Binding-site contacts:
Ligand atom OP3 contacts residue PHE204 of chain 1.B at 3.6 Å.
Ligand atom CP4 contacts residue CYS38 of chain 1.B at 4.0 Å (hydrophobic).
Ligand atom OP3 contacts residue ILE207 of chain 1.B at 3.1 Å.
Ligand atom O3 contacts residue LEU78 of chain 1.B at 3.4 Å (h-bond).
Ligand atom CP9 contacts residue PHE204 of chain 1.B at 3.5 Å (hydrophobic).
Ligand atom C5 contacts residue LEU37 of chain 1.B at 3.9 Å (hydrophobic).
Ligand atom CP8 contacts residue ALA41 of chain 1.B at 3.7 Å (hydrophobic).
Ligand atom CP1 contacts residue PHE204 of chain 1.B at 3.9 Å (hydrophobic).
Ligand atom O3 contacts residue VAL82 of chain 1.B at 3.2 Å.
Ligand atom CP1 contacts residue ALA200 of chain 1.B at 3.9 Å (hydrophobic).
Ligand atom CP2 contacts residue HIS203 of chain 1.B at 3.5 Å.
Ligand atom C3 contacts residue GLU44 of chain 1.B at 3.4 Å.
Ligand atom C5 contacts residue TYR95 of chain 1.B at 3.7 Å (hydrophobic).
Ligand atom C2 contacts residue VAL82 of chain 1.B at 3.4 Å (hydrophobic).
Ligand atom CP3 contacts residue PHE204 of chain 1.B at 3.6 Å (hydrophobic).
Ligand atom C4 contacts residue GLU44 of chain 1.B at 3.1 Å.
Ligand atom OP3 contacts residue LEU34 of chain 1.B at 3.8 Å.
Ligand atom O3 contacts residue ARG85 of chain 1.B at 3.5 Å (salt-bridge).
Ligand atom OP3 contacts residue HIS203 of chain 1.B at 2.7 Å (h-bond).
Ligand atom C9 contacts residue TYR95 of chain 1.B at 3.1 Å (hydrophobic).
Ligand atom C4 contacts residue LEU40 of chain 1.B at 4.0 Å (hydrophobic).
Ligand atom CP5 contacts residue CYS38 of chain 1.B at 4.0 Å (hydrophobic).
Ligand atom O3 contacts residue GLU44 of chain 1.B at 2.9 Å (salt-bridge).
Ligand atom C4 contacts residue TYR95 of chain 1.B at 3.7 Å (hydrophobic).
Ligand atom C6 contacts residue TYR95 of chain 1.B at 3.8 Å (hydrophobic).
Ligand atom C2 contacts residue LEU78 of chain 1.B at 3.5 Å (hydrophobic).
Ligand atom C3 contacts residue LEU78 of chain 1.B at 4.0 Å (hydrophobic).
Ligand atom C3 contacts residue VAL82 of chain 1.B at 3.5 Å (hydrophobic).
Ligand atom CP2 contacts residue PHE204 of chain 1.B at 3.4 Å (hydrophobic).
Ligand atom C1 contacts residue TYR95 of chain 1.B at 3.9 Å (hydrophobic).
Ligand atom CP3 contacts residue HIS203 of chain 1.B at 3.4 Å.
Ligand atom CP5 contacts residue LEU37 of chain 1.B at 4.1 Å (hydrophobic).
Ligand atom CP4 contacts residue LEU34 of chain 1.B at 3.8 Å (hydrophobic).
Ligand atom C9 contacts residue LEU114 of chain 1.B at 4.0 Å (hydrophobic).
Ligand atom CP9 contacts residue ALA41 of chain 1.B at 3.9 Å (hydrophobic).
Ligand atom CP2 contacts residue ALA200 of chain 1.B at 3.7 Å (hydrophobic).
Ligand atom CP8 contacts residue MET75 of chain 1.B at 3.9 Å (hydrophobic).
Ligand atom C3 contacts residue TYR95 of chain 1.B at 3.9 Å (hydrophobic).
Ligand atom C8 contacts residue TYR95 of chain 1.B at 3.6 Å (hydrophobic).
Ligand atom C8 contacts residue LEU37 of chain 1.B at 3.9 Å (hydrophobic).

Sequence of chain 1.B:
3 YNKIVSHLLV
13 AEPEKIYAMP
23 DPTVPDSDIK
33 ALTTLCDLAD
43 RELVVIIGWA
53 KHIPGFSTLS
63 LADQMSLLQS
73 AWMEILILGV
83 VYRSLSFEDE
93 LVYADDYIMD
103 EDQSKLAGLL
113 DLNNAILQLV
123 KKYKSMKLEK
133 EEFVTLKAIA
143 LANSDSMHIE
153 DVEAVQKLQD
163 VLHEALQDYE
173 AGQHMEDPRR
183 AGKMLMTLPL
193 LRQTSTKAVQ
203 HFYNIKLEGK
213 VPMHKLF

This small molecule binds to this protein.
Small molecule (SMILES): CC/C(=C(/CC)c1ccc(O)cc1)c1ccc(O)cc1